Sequence of chain 1.E:
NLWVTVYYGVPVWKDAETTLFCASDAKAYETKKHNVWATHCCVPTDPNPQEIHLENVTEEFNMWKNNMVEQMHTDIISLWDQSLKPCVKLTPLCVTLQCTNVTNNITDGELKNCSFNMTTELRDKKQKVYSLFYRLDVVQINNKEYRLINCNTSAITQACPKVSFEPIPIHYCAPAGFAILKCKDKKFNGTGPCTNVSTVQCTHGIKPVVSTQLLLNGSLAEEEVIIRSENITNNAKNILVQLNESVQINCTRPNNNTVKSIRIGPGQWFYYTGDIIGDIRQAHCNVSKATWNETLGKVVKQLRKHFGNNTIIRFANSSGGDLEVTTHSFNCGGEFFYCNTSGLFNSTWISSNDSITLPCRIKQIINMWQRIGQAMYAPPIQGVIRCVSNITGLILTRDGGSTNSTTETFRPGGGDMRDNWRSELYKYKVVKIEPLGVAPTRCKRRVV

A small-molecule ligand and the protein it binds are described below.
Small molecule (SMILES): CC(=O)N[C@H]1[C@H](O[C@H]2[C@H](O)[C@@H](NC(C)=O)CO[C@@H]2CO)O[C@H](CO)[C@@H](O)[C@@H]1O

Binding-site contacts:
Ligand atom N2 contacts residue ASP322 of chain 1.E at 4.0 Å.
Ligand atom O7 contacts residue ASN150 of chain 1.E at 3.5 Å (h-bond).
Ligand atom N2 contacts residue ASN150 of chain 1.E at 2.8 Å (h-bond).
Ligand atom C2 contacts residue ASN150 of chain 1.E at 2.4 Å.
Ligand atom C8 contacts residue VAL136 of chain 1.E at 3.6 Å (hydrophobic).
Ligand atom C8 contacts residue ASN150 of chain 1.E at 4.5 Å.
Ligand atom C6 contacts residue TYR167 of chain 1.E at 3.6 Å (hydrophobic).
Ligand atom C3 contacts residue ASN150 of chain 1.E at 3.7 Å.
Ligand atom C7 contacts residue LEU169 of chain 1.E at 4.3 Å (hydrophobic).
Ligand atom O3 contacts residue ASP322 of chain 1.E at 4.4 Å.
Ligand atom O5 contacts residue ASN150 of chain 1.E at 2.4 Å (h-bond).
Ligand atom C8 contacts residue TYR167 of chain 1.E at 3.7 Å (hydrophobic).
Ligand atom O5 contacts residue TYR167 of chain 1.E at 4.5 Å.
Ligand atom C7 contacts residue ASP322 of chain 1.E at 4.4 Å.
Ligand atom C1 contacts residue ASN150 of chain 1.E at 1.5 Å.
Ligand atom C8 contacts residue ASP322 of chain 1.E at 3.7 Å.
Ligand atom C7 contacts residue ASN150 of chain 1.E at 3.4 Å.
Ligand atom C4 contacts residue ASN150 of chain 1.E at 4.2 Å.
Ligand atom C5 contacts residue TYR167 of chain 1.E at 4.2 Å (hydrophobic).
Ligand atom C8 contacts residue LEU169 of chain 1.E at 3.9 Å (hydrophobic).
Ligand atom N2 contacts residue LEU169 of chain 1.E at 4.1 Å.
Ligand atom O6 contacts residue TYR167 of chain 1.E at 3.5 Å.
Ligand atom C5 contacts residue ASN150 of chain 1.E at 3.7 Å.